Binding-site contacts:
Ligand atom N29 contacts residue ASP186 of chain 1.A at 2.8 Å (salt-bridge).
Ligand atom C26 contacts residue GLU74 of chain 1.A at 3.6 Å.
Ligand atom C02 contacts residue ASP186 of chain 1.A at 3.5 Å.
Ligand atom C04 contacts residue GLU74 of chain 1.A at 3.3 Å.
Ligand atom C30 contacts residue ASP186 of chain 1.A at 3.6 Å.
Ligand atom N10 contacts residue THR103 of chain 1.A at 3.2 Å (h-bond).
Ligand atom C21 contacts residue GLY109 of chain 1.A at 3.6 Å.
Ligand atom C27 contacts residue GLU74 of chain 1.A at 3.5 Å.
Ligand atom O01 contacts residue ALA185 of chain 1.A at 3.4 Å.
Ligand atom C46 contacts residue ALA185 of chain 1.A at 3.7 Å (hydrophobic).
Ligand atom C44 contacts residue HIS166 of chain 1.A at 3.6 Å.
Ligand atom C23 contacts residue TYR105 of chain 1.A at 3.5 Å (hydrophobic).
Ligand atom N25 contacts residue ASP186 of chain 1.A at 3.6 Å.
Ligand atom C08 contacts residue EDO1 of chain 1.K at 3.7 Å.
Ligand atom C24 contacts residue TYR105 of chain 1.A at 3.4 Å (hydrophobic).
Ligand atom C43 contacts residue PHE164 of chain 1.A at 3.6 Å (hydrophobic).
Ligand atom N29 contacts residue GLU74 of chain 1.A at 3.8 Å.
Ligand atom C40 contacts residue MET78 of chain 1.A at 3.7 Å (hydrophobic).
Ligand atom C04 contacts residue MET78 of chain 1.A at 3.8 Å (hydrophobic).
Ligand atom O01 contacts residue ASP186 of chain 1.A at 2.9 Å (salt-bridge).
Ligand atom C46 contacts residue ILE184 of chain 1.A at 3.6 Å (hydrophobic).
Ligand atom C04 contacts residue EDO1 of chain 1.K at 3.8 Å.
Ligand atom C03 contacts residue EDO1 of chain 1.K at 3.7 Å.
Ligand atom C08 contacts residue ILE87 of chain 1.A at 3.6 Å (hydrophobic).
Ligand atom C23 contacts residue MET106 of chain 1.A at 3.3 Å (hydrophobic).
Ligand atom C31 contacts residue EDO1 of chain 1.K at 3.8 Å.
Ligand atom C44 contacts residue PHE164 of chain 1.A at 3.7 Å (hydrophobic).
Ligand atom N25 contacts residue GLU74 of chain 1.A at 2.8 Å (salt-bridge).
Ligand atom N15 contacts residue ASP104 of chain 1.A at 3.8 Å.
Ligand atom C14 contacts residue ASP104 of chain 1.A at 3.2 Å.
Ligand atom O28 contacts residue GLU74 of chain 1.A at 3.5 Å.
Ligand atom N15 contacts residue MET106 of chain 1.A at 3.2 Å (h-bond).
Ligand atom C22 contacts residue MET106 of chain 1.A at 3.7 Å (hydrophobic).
Ligand atom C14 contacts residue ALA55 of chain 1.A at 3.7 Å (hydrophobic).
Ligand atom C24 contacts residue MET106 of chain 1.A at 3.2 Å (hydrophobic).
Ligand atom C31 contacts residue ASP186 of chain 1.A at 3.3 Å.
Ligand atom C26 contacts residue ASP186 of chain 1.A at 3.7 Å.
Ligand atom C07 contacts residue ILE87 of chain 1.A at 3.7 Å (hydrophobic).
Ligand atom C19 contacts residue MET106 of chain 1.A at 3.6 Å (hydrophobic).
Ligand atom C27 contacts residue ASP186 of chain 1.A at 3.8 Å.

The small molecule below binds the protein below.
Small molecule (SMILES): CS(=O)(=O)N1CCC[C@H](NC(=O)[C@H](CCC2CCCCC2)NC(=O)c2ccc(CNC(=O)c3cnn(-c4ccccc4)c3N)cc2)C1

Sequence of chain 1.A:
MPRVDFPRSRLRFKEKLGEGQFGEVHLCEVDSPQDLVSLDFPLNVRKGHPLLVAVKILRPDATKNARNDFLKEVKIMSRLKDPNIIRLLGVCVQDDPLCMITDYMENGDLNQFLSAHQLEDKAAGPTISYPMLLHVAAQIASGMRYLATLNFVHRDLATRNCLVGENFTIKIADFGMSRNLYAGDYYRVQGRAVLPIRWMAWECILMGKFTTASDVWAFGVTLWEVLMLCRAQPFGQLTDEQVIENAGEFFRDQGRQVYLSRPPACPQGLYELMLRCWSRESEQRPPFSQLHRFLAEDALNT